Binding-site contacts:
Ligand atom C2 contacts residue TRP237 of chain 1.A at 3.6 Å (hydrophobic).
Ligand atom C11 contacts residue LEU241 of chain 1.A at 3.7 Å (hydrophobic).
Ligand atom C23 contacts residue PHE248 of chain 1.A at 3.8 Å (hydrophobic).
Ligand atom C19 contacts residue TRP237 of chain 1.A at 3.6 Å (hydrophobic).
Ligand atom C16 contacts residue ALA206 of chain 1.A at 4.0 Å (hydrophobic).
Ligand atom C26 contacts residue PHE248 of chain 1.A at 3.7 Å (hydrophobic).
Ligand atom C12 contacts residue LEU241 of chain 1.A at 3.9 Å (hydrophobic).
Ligand atom C4 contacts residue TRP237 of chain 1.A at 3.7 Å (hydrophobic).
Ligand atom C7 contacts residue PRO210 of chain 1.A at 4.1 Å (hydrophobic).
Ligand atom C17 contacts residue ILE207 of chain 1.A at 4.3 Å (hydrophobic).
Ligand atom C2 contacts residue PHE230 of chain 1.A at 4.5 Å (hydrophobic).
Ligand atom C18 contacts residue CYS244 of chain 1.A at 4.3 Å (hydrophobic).
Ligand atom C3 contacts residue TRP237 of chain 1.A at 4.1 Å (hydrophobic).
Ligand atom C21 contacts residue PHE248 of chain 1.A at 4.1 Å (hydrophobic).
Ligand atom C5 contacts residue TRP237 of chain 1.A at 4.3 Å (hydrophobic).
Ligand atom C24 contacts residue PHE248 of chain 1.A at 4.4 Å (hydrophobic).
Ligand atom C21 contacts residue ILE207 of chain 1.A at 3.7 Å (hydrophobic).
Ligand atom C27 contacts residue LEU203 of chain 1.A at 3.8 Å (hydrophobic).
Ligand atom C1 contacts residue MET214 of chain 1.A at 3.8 Å (hydrophobic).
Ligand atom C26 contacts residue TRP165 of chain 1.A at 3.9 Å (hydrophobic).
Ligand atom O1 contacts residue SER231 of chain 1.A at 4.4 Å.
Ligand atom C21 contacts residue CYS244 of chain 1.A at 4.3 Å (hydrophobic).
Ligand atom O1 contacts residue TRP237 of chain 1.A at 4.0 Å.
Ligand atom C2 contacts residue MET214 of chain 1.A at 3.7 Å (hydrophobic).
Ligand atom C25 contacts residue PHE248 of chain 1.A at 3.6 Å (hydrophobic).
Ligand atom C19 contacts residue LEU240 of chain 1.A at 3.7 Å (hydrophobic).
Ligand atom O1 contacts residue MET214 of chain 1.A at 4.0 Å.
Ligand atom C3 contacts residue MET214 of chain 1.A at 3.8 Å (hydrophobic).
Ligand atom C12 contacts residue ILE207 of chain 1.A at 3.8 Å (hydrophobic).

Sequence of chain 1.A:
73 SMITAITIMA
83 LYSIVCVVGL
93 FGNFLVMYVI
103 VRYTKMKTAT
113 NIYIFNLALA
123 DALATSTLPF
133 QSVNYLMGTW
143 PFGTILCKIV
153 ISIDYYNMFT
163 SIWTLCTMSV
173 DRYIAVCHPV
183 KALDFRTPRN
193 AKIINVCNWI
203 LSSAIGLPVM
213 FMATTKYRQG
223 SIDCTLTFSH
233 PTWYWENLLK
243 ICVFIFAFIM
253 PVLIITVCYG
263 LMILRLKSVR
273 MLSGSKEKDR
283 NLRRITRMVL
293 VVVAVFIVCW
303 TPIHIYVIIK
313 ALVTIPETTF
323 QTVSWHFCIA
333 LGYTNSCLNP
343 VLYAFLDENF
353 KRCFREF

A small-molecule ligand and the protein it binds are described below.
Small molecule (SMILES): CC(C)CCC[C@@H](C)[C@H]1CC[C@H]2[C@@H]3CC=C4C[C@@H](O)CC[C@]4(C)[C@H]3CC[C@]12C